Binding-site contacts:
Ligand atom O7 contacts residue ASN122 of chain 1.B at 3.0 Å (h-bond).
Ligand atom C3 contacts residue ASN122 of chain 1.B at 3.8 Å.
Ligand atom O4 contacts residue THR124 of chain 1.B at 4.2 Å.
Ligand atom C4 contacts residue THR124 of chain 1.B at 3.8 Å.
Ligand atom C4 contacts residue ASN122 of chain 1.B at 4.3 Å.
Ligand atom C7 contacts residue ASN122 of chain 1.B at 3.1 Å.
Ligand atom C3 contacts residue THR124 of chain 1.B at 3.5 Å.
Ligand atom C5 contacts residue ASN122 of chain 1.B at 3.7 Å.
Ligand atom C2 contacts residue GLU154 of chain 1.B at 4.4 Å.
Ligand atom C5 contacts residue THR124 of chain 1.B at 3.3 Å.
Ligand atom C1 contacts residue ASN122 of chain 1.B at 1.4 Å.
Ligand atom O5 contacts residue ASN122 of chain 1.B at 2.4 Å (h-bond).
Ligand atom O5 contacts residue GLU154 of chain 1.B at 3.4 Å (salt-bridge).
Ligand atom C8 contacts residue ASN122 of chain 1.B at 4.3 Å.
Ligand atom C1 contacts residue GLU154 of chain 1.B at 4.1 Å.
Ligand atom O6 contacts residue GLU154 of chain 1.B at 3.9 Å.
Ligand atom C6 contacts residue THR124 of chain 1.B at 4.5 Å.
Ligand atom C6 contacts residue VAL127 of chain 1.B at 3.8 Å (hydrophobic).
Ligand atom C2 contacts residue ASN122 of chain 1.B at 2.5 Å.
Ligand atom O7 contacts residue GLU154 of chain 1.B at 4.3 Å.
Ligand atom C6 contacts residue GLU154 of chain 1.B at 4.4 Å.
Ligand atom C2 contacts residue THR124 of chain 1.B at 3.7 Å.
Ligand atom O5 contacts residue THR124 of chain 1.B at 3.5 Å (h-bond).
Ligand atom N2 contacts residue ASN122 of chain 1.B at 2.9 Å (h-bond).
Ligand atom N2 contacts residue THR124 of chain 1.B at 3.5 Å.
Ligand atom O6 contacts residue VAL127 of chain 1.B at 4.3 Å.
Ligand atom C5 contacts residue GLU154 of chain 1.B at 4.4 Å.
Ligand atom C1 contacts residue THR124 of chain 1.B at 3.0 Å.

Sequence of chain 1.B:
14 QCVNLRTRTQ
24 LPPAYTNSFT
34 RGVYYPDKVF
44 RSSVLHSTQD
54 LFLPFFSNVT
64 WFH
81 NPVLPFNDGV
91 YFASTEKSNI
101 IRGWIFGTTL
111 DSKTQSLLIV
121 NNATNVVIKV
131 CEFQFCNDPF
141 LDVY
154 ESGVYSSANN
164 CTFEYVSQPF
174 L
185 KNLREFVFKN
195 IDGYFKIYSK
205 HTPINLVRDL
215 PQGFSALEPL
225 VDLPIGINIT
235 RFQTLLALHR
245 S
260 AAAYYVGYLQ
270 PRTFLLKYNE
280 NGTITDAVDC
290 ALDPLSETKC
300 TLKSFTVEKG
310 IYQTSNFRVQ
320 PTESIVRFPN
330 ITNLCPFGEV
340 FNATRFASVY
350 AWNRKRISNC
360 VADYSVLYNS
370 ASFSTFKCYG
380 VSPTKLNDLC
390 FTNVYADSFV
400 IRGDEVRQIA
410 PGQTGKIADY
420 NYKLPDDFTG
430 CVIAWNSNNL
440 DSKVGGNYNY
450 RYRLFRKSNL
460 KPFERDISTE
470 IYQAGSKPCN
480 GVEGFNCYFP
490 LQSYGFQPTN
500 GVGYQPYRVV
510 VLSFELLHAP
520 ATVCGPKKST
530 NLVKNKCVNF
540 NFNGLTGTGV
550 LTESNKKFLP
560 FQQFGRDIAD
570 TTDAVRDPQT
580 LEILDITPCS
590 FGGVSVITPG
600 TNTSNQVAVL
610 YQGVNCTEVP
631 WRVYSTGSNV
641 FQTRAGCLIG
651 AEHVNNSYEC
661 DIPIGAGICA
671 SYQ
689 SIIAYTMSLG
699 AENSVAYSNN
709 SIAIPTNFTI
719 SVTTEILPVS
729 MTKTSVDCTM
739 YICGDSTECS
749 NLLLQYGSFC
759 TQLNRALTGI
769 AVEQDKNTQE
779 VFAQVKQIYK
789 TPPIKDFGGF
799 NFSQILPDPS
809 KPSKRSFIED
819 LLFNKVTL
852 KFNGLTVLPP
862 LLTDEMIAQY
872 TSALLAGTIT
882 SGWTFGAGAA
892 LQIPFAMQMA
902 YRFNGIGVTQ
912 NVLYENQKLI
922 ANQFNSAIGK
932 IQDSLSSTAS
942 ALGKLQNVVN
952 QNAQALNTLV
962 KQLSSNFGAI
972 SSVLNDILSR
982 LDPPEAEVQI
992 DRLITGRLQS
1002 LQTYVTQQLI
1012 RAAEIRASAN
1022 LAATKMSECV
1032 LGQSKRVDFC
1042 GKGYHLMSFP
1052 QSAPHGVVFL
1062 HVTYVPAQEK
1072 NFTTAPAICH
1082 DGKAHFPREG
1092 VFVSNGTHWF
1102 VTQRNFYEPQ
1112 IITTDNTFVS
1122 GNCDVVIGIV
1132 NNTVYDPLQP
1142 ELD

The small molecule below binds the protein below.
Small molecule (SMILES): CC(=O)N[C@H]1[C@H](O[C@H]2[C@H](O)[C@@H](NC(C)=O)CO[C@@H]2CO)O[C@H](CO)[C@@H](O)[C@@H]1O